Sequence of chain 1.B:
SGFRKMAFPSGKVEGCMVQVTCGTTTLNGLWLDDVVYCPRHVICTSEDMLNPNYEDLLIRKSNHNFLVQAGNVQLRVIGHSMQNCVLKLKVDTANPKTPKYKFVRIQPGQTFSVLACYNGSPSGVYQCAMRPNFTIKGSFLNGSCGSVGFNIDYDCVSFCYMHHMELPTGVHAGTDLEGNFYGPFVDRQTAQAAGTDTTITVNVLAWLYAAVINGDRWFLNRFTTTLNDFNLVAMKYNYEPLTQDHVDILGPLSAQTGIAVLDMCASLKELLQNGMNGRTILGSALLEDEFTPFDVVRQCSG

A small-molecule ligand and the protein it binds are described below.
Small molecule (SMILES): CC(C)C[C@H](NC(=O)OC[C@H]1C[C@@H]1C1CCC(F)(F)CC1)C(=O)N[C@@H](C[C@@H]1CCNC1=O)[C@H](O)[S+](=O)(O)O

Binding-site contacts:
Ligand atom C14 contacts residue PJR1 of chain 1.E at 0.1 Å.
Ligand atom C11 contacts residue PJR1 of chain 1.E at 0.3 Å.
Ligand atom C16 contacts residue PJR1 of chain 1.E at 0.8 Å.
Ligand atom C23 contacts residue GLU170 of chain 1.B at 3.0 Å.
Ligand atom C19 contacts residue CYS149 of chain 1.B at 1.8 Å (hydrophobic).
Ligand atom C11 contacts residue CYS149 of chain 1.B at 2.8 Å (hydrophobic).
Ligand atom O21 contacts residue PJR1 of chain 1.E at 0.5 Å (h-bond).
Ligand atom O20 contacts residue CYS149 of chain 1.B at 2.6 Å (h-bond).
Ligand atom C12 contacts residue CYS149 of chain 1.B at 3.3 Å (hydrophobic).
Ligand atom O20 contacts residue PJR1 of chain 1.E at 1.3 Å.
Ligand atom O18 contacts residue HIS167 of chain 1.B at 2.8 Å (h-bond).
Ligand atom O01 contacts residue GLU170 of chain 1.B at 2.9 Å (salt-bridge).
Ligand atom N10 contacts residue CYS149 of chain 1.B at 3.0 Å (h-bond).
Ligand atom N03 contacts residue GLN193 of chain 1.B at 2.5 Å (h-bond).
Ligand atom C09 contacts residue PJR1 of chain 1.E at 0.4 Å.
Ligand atom C12 contacts residue PJR1 of chain 1.E at 0.3 Å.
Ligand atom C04 contacts residue PJR1 of chain 1.E at 0.4 Å.
Ligand atom O22 contacts residue PJR1 of chain 1.E at 0.6 Å (h-bond).
Ligand atom C17 contacts residue PJR1 of chain 1.E at 0.5 Å.
Ligand atom C05 contacts residue PJR1 of chain 1.E at 0.3 Å.
Ligand atom C19 contacts residue PJR1 of chain 1.E at 0.3 Å.
Ligand atom O20 contacts residue HIS45 of chain 1.B at 3.0 Å (h-bond).
Ligand atom C02 contacts residue PJR1 of chain 1.E at 0.1 Å.
Ligand atom C13 contacts residue PJR1 of chain 1.E at 0.1 Å.
Ligand atom C06 contacts residue PJR1 of chain 1.E at 0.3 Å.
Ligand atom C24 contacts residue PJR1 of chain 1.E at 0.4 Å.
Ligand atom C08 contacts residue PJR1 of chain 1.E at 0.5 Å.
Ligand atom N15 contacts residue GLU170 of chain 1.B at 3.1 Å (salt-bridge).
Ligand atom N03 contacts residue PJR1 of chain 1.E at 0.4 Å (h-bond).
Ligand atom C17 contacts residue ASN146 of chain 1.B at 3.2 Å.
Ligand atom N10 contacts residue PJR1 of chain 1.E at 0.3 Å (h-bond).
Ligand atom C07 contacts residue PJR1 of chain 1.E at 0.7 Å.
Ligand atom O22 contacts residue GLN193 of chain 1.B at 3.2 Å (h-bond).
Ligand atom N15 contacts residue PJR1 of chain 1.E at 0.4 Å (h-bond).
Ligand atom C16 contacts residue ASN146 of chain 1.B at 3.3 Å.
Ligand atom C23 contacts residue PJR1 of chain 1.E at 0.5 Å.
Ligand atom O18 contacts residue PJR1 of chain 1.E at 0.4 Å (h-bond).
Ligand atom O01 contacts residue MET169 of chain 1.B at 3.1 Å.
Ligand atom N10 contacts residue HIS168 of chain 1.B at 3.1 Å (h-bond).
Ligand atom O01 contacts residue PJR1 of chain 1.E at 0.8 Å (h-bond).